A protein and the small-molecule ligand that binds it are described below.
Small molecule (SMILES): CC(=O)N[C@@H]1[C@@H](O)[C@H](O)[C@@H](CO)O[C@H]1O

Binding-site contacts:
Ligand atom C4 contacts residue ASN195 of chain 1.B at 4.2 Å.
Ligand atom C1 contacts residue ASN195 of chain 1.B at 1.4 Å.
Ligand atom C8 contacts residue TYR194 of chain 1.B at 4.5 Å (hydrophobic).
Ligand atom C5 contacts residue ASN195 of chain 1.B at 3.7 Å.
Ligand atom C1 contacts residue GLY193 of chain 1.B at 3.6 Å.
Ligand atom C7 contacts residue ASN195 of chain 1.B at 3.5 Å.
Ligand atom C2 contacts residue ASN195 of chain 1.B at 2.5 Å.
Ligand atom C8 contacts residue TRP191 of chain 1.B at 4.3 Å (hydrophobic).
Ligand atom O7 contacts residue TYR194 of chain 1.B at 4.1 Å.
Ligand atom O7 contacts residue ASN195 of chain 1.B at 3.7 Å.
Ligand atom C7 contacts residue GLY193 of chain 1.B at 3.6 Å.
Ligand atom C8 contacts residue GLY193 of chain 1.B at 4.4 Å.
Ligand atom C3 contacts residue ASN195 of chain 1.B at 3.8 Å.
Ligand atom O5 contacts residue ASN195 of chain 1.B at 2.4 Å (h-bond).
Ligand atom N2 contacts residue GLY193 of chain 1.B at 4.3 Å.
Ligand atom O7 contacts residue GLY193 of chain 1.B at 2.9 Å (h-bond).
Ligand atom N2 contacts residue ASN195 of chain 1.B at 2.9 Å (h-bond).

Sequence of chain 1.B:
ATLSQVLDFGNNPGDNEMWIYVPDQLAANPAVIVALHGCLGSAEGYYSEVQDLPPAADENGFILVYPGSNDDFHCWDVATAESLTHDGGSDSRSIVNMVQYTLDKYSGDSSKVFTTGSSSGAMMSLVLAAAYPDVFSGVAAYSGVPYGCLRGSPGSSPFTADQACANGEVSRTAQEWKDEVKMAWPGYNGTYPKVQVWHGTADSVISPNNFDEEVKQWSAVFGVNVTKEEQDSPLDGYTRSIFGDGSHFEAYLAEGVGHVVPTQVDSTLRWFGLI